Binding-site contacts:
Ligand atom N01 contacts residue HEM1 of chain 2.B at 3.6 Å (h-bond).
Ligand atom N21 contacts residue GLU243 of chain 2.A at 2.8 Å (salt-bridge).
Ligand atom C12 contacts residue HEM1 of chain 2.B at 3.4 Å.
Ligand atom C28 contacts residue HEM1 of chain 2.B at 3.4 Å.
Ligand atom N22 contacts residue TYR239 of chain 2.A at 3.7 Å.
Ligand atom N01 contacts residue TYR357 of chain 2.A at 3.8 Å.
Ligand atom C11 contacts residue ILE218 of chain 2.A at 3.7 Å (hydrophobic).
Ligand atom C24 contacts residue HEM1 of chain 2.B at 3.8 Å.
Ligand atom C23 contacts residue HEM1 of chain 2.B at 3.4 Å.
Ligand atom O09 contacts residue HEM1 of chain 2.B at 2.9 Å (h-bond).
Ligand atom N22 contacts residue GLU243 of chain 2.A at 2.9 Å (salt-bridge).
Ligand atom C27 contacts residue GLY237 of chain 2.A at 3.6 Å.
Ligand atom O29 contacts residue HEM1 of chain 2.B at 3.6 Å.
Ligand atom C22 contacts residue HEM1 of chain 2.B at 3.6 Å.
Ligand atom C13 contacts residue HEM1 of chain 2.B at 3.2 Å.
Ligand atom N22 contacts residue TRP238 of chain 2.A at 2.7 Å (h-bond).
Ligand atom N22 contacts residue PRO216 of chain 2.A at 3.9 Å.
Ligand atom N14 contacts residue HEM1 of chain 2.B at 2.7 Å (h-bond).
Ligand atom C25 contacts residue ILE218 of chain 2.A at 3.7 Å (hydrophobic).
Ligand atom C28 contacts residue GLU243 of chain 2.A at 3.6 Å.
Ligand atom N22 contacts residue HEM1 of chain 2.B at 3.5 Å.
Ligand atom C22 contacts residue TRP238 of chain 2.A at 3.8 Å (hydrophobic).
Ligand atom C27 contacts residue HEM1 of chain 2.B at 3.4 Å.
Ligand atom C22 contacts residue GLU243 of chain 2.A at 3.7 Å.
Ligand atom C26 contacts residue HEM1 of chain 2.B at 3.8 Å.
Ligand atom C10 contacts residue HEM1 of chain 2.B at 3.2 Å.
Ligand atom N02 contacts residue TYR357 of chain 2.A at 3.4 Å.
Ligand atom N21 contacts residue HEM1 of chain 2.B at 3.7 Å.
Ligand atom C12 contacts residue GLU243 of chain 2.A at 3.9 Å.
Ligand atom N01 contacts residue HIS128 of chain 2.A at 3.9 Å.
Ligand atom N14 contacts residue GLU243 of chain 2.A at 2.9 Å (salt-bridge).
Ligand atom C27 contacts residue PHE235 of chain 2.A at 3.6 Å (hydrophobic).
Ligand atom C13 contacts residue GLU243 of chain 2.A at 3.9 Å.
Ligand atom C27 contacts residue ASN236 of chain 2.A at 3.8 Å.
Ligand atom O09 contacts residue TRP329 of chain 2.A at 3.7 Å.
Ligand atom C26 contacts residue GLU243 of chain 2.A at 3.6 Å.
Ligand atom C02 contacts residue TYR357 of chain 2.A at 3.9 Å (hydrophobic).
Ligand atom C23 contacts residue GLY237 of chain 2.A at 3.9 Å.
Ligand atom C25 contacts residue HEM1 of chain 2.B at 3.9 Å.
Ligand atom O29 contacts residue GLU243 of chain 2.A at 3.1 Å (salt-bridge).

This small molecule binds to this protein.
Small molecule (SMILES): Cc1cc(N)nc(COCC[C@@H](CN)OCc2cc(C)cc(N)n2)c1

Sequence of chain 2.A:
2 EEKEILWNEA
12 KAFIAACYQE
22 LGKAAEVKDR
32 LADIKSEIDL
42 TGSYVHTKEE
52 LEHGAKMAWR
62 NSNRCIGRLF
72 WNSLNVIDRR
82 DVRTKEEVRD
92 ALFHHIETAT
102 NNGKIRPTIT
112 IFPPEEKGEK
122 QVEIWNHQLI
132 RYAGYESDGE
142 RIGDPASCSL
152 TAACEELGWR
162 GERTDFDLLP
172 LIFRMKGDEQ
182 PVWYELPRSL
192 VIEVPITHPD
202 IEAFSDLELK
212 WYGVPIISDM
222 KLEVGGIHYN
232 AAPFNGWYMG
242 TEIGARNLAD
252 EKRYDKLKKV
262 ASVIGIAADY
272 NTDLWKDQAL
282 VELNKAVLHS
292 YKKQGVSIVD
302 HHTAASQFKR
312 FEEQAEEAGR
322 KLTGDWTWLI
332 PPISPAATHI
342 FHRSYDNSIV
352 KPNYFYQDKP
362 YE